Binding-site contacts:
Ligand atom CAP contacts residue GLN167 of chain 1.A at 4.0 Å.
Ligand atom OAH contacts residue PHE170 of chain 1.A at 3.8 Å.
Ligand atom CAE contacts residue TRP181 of chain 1.A at 4.0 Å (hydrophobic).
Ligand atom CAB contacts residue PHE302 of chain 1.A at 3.9 Å (hydrophobic).
Ligand atom CAJ contacts residue PHE163 of chain 1.A at 3.9 Å (hydrophobic).
Ligand atom CL2 contacts residue GLN167 of chain 1.A at 3.4 Å.
Ligand atom CL1 contacts residue HIS289 of chain 1.A at 3.4 Å.
Ligand atom CAB contacts residue MET125 of chain 1.A at 3.6 Å (hydrophobic).
Ligand atom CAE contacts residue GLN167 of chain 1.A at 4.0 Å.
Ligand atom CL2 contacts residue PHE170 of chain 1.A at 3.7 Å.
Ligand atom CAQ contacts residue HIS289 of chain 1.A at 3.6 Å.
Ligand atom CAS contacts residue PHE170 of chain 1.A at 3.7 Å (hydrophobic).
Ligand atom CAE contacts residue MET205 of chain 1.A at 3.6 Å (hydrophobic).
Ligand atom CAC contacts residue TRP181 of chain 1.A at 3.8 Å (hydrophobic).
Ligand atom CL1 contacts residue LEU293 of chain 1.A at 3.4 Å.
Ligand atom CAC contacts residue PHE170 of chain 1.A at 3.5 Å (hydrophobic).
Ligand atom CAR contacts residue SER129 of chain 1.A at 3.9 Å.
Ligand atom CAJ contacts residue SER129 of chain 1.A at 3.4 Å.
Ligand atom CAD contacts residue LEU91 of chain 1.A at 3.9 Å (hydrophobic).
Ligand atom NAT contacts residue PHE170 of chain 1.A at 4.0 Å.
Ligand atom OAI contacts residue HIS289 of chain 1.A at 3.4 Å (h-bond).
Ligand atom OAH contacts residue MET128 of chain 1.A at 3.5 Å.
Ligand atom CL2 contacts residue CYS166 of chain 1.A at 3.6 Å.
Ligand atom OAM contacts residue PHE170 of chain 1.A at 3.3 Å.
Ligand atom OAH contacts residue MET125 of chain 1.A at 3.8 Å.
Ligand atom CAE contacts residue LEU91 of chain 1.A at 3.9 Å (hydrophobic).
Ligand atom OAI contacts residue LEU293 of chain 1.A at 4.0 Å.
Ligand atom CAK contacts residue SER129 of chain 1.A at 4.1 Å.
Ligand atom CAU contacts residue PHE170 of chain 1.A at 3.5 Å (hydrophobic).
Ligand atom CL1 contacts residue PHE311 of chain 1.A at 3.7 Å.
Ligand atom CAP contacts residue SER129 of chain 1.A at 3.5 Å.
Ligand atom CAO contacts residue SER129 of chain 1.A at 3.6 Å.
Ligand atom CAQ contacts residue SER129 of chain 1.A at 4.0 Å.
Ligand atom CL1 contacts residue PHE133 of chain 1.A at 3.8 Å.
Ligand atom CAO contacts residue HIS289 of chain 1.A at 3.5 Å.
Ligand atom CAJ contacts residue PHE133 of chain 1.A at 3.8 Å (hydrophobic).
Ligand atom OAH contacts residue SER129 of chain 1.A at 3.5 Å (h-bond).
Ligand atom CAA contacts residue PHE302 of chain 1.A at 3.7 Å (hydrophobic).
Ligand atom CAB contacts residue ALA126 of chain 1.A at 3.8 Å (hydrophobic).
Ligand atom NAL contacts residue GLN167 of chain 1.A at 3.6 Å.

Sequence of chain 1.A:
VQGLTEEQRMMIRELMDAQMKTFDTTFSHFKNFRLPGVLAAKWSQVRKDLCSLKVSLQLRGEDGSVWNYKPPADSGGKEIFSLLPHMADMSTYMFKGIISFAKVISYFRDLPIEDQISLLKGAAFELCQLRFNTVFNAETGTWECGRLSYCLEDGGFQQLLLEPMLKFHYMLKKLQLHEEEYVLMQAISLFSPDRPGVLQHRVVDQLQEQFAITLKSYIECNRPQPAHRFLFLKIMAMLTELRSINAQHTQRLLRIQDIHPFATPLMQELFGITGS

A protein and the small-molecule ligand that binds it are described below.
Small molecule (SMILES): CC(C)Oc1cc(-n2nc(C(C)(C)C)oc2=O)c(Cl)cc1Cl